Sequence of chain 3.A:
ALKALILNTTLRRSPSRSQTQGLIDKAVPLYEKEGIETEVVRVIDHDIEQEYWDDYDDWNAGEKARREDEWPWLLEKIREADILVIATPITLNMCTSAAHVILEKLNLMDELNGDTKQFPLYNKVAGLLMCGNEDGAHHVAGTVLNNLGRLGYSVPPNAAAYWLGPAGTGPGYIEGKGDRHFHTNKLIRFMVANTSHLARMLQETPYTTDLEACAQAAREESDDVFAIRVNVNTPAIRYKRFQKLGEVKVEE

Sequence of chain 1.A:
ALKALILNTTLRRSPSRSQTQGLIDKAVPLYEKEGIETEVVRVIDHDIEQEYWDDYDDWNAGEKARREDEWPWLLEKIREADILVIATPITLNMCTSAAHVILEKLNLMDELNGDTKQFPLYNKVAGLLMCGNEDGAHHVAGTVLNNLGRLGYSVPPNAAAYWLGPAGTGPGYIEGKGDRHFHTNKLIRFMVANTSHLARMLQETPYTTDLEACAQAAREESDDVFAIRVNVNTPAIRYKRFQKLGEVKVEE

Binding-site contacts:
Ligand atom C17 contacts residue ASN134 of chain 2.A at 3.5 Å.
Ligand atom C5 contacts residue ASN134 of chain 2.A at 3.5 Å.
Ligand atom N2 contacts residue ILE91 of chain 2.A at 3.5 Å (h-bond).
Ligand atom O8 contacts residue ASN94 of chain 2.A at 2.8 Å (h-bond).
Ligand atom C15 contacts residue TYR240 of chain 1.A at 3.2 Å (hydrophobic).
Ligand atom O9 contacts residue ASP136 of chain 2.A at 2.7 Å (salt-bridge).
Ligand atom O9 contacts residue GLU135 of chain 2.A at 2.6 Å (salt-bridge).
Ligand atom C14 contacts residue ILE91 of chain 2.A at 3.2 Å (hydrophobic).
Ligand atom O2 contacts residue GLN20 of chain 2.A at 3.3 Å (h-bond).
Ligand atom O7 contacts residue ILE91 of chain 2.A at 2.5 Å (h-bond).
Ligand atom N2 contacts residue TYR240 of chain 1.A at 3.3 Å.
Ligand atom O2 contacts residue SER19 of chain 2.A at 2.6 Å (h-bond).
Ligand atom O9 contacts residue ASN134 of chain 2.A at 2.9 Å (h-bond).
Ligand atom C15 contacts residue ILE91 of chain 2.A at 3.3 Å (hydrophobic).
Ligand atom C13 contacts residue TYR240 of chain 1.A at 3.4 Å (hydrophobic).
Ligand atom O1 contacts residue SER19 of chain 2.A at 3.4 Å.
Ligand atom O2 contacts residue THR21 of chain 2.A at 3.0 Å (h-bond).
Ligand atom N1 contacts residue TYR240 of chain 1.A at 3.5 Å.
Ligand atom N1 contacts residue ILE91 of chain 2.A at 3.2 Å (h-bond).
Ligand atom O3 contacts residue ARG13 of chain 2.A at 3.1 Å (salt-bridge).
Ligand atom C17 contacts residue ASP136 of chain 2.A at 3.2 Å.
Ligand atom O3 contacts residue THR11 of chain 2.A at 2.6 Å (h-bond).
Ligand atom O9 contacts residue GLY133 of chain 2.A at 3.4 Å.
Ligand atom N4 contacts residue ILE91 of chain 2.A at 3.5 Å.
Ligand atom C4 contacts residue ASN134 of chain 2.A at 3.5 Å.
Ligand atom N2 contacts residue LEU93 of chain 2.A at 3.1 Å (h-bond).
Ligand atom O7 contacts residue CYS132 of chain 2.A at 3.5 Å (h-bond).
Ligand atom N2 contacts residue THR92 of chain 2.A at 3.5 Å.
Ligand atom C6 contacts residue TYR240 of chain 1.A at 3.4 Å (hydrophobic).
Ligand atom O1 contacts residue GLN20 of chain 2.A at 2.7 Å (h-bond).
Ligand atom N4 contacts residue ASP136 of chain 2.A at 2.7 Å (salt-bridge).
Ligand atom N3 contacts residue ASN134 of chain 2.A at 3.2 Å (h-bond).
Ligand atom O4 contacts residue GLN20 of chain 2.A at 3.5 Å.
Ligand atom O8 contacts residue LEU93 of chain 2.A at 3.5 Å (h-bond).
Ligand atom O5 contacts residue CYS132 of chain 2.A at 3.1 Å (h-bond).
Ligand atom P1 contacts residue GLN20 of chain 2.A at 3.5 Å.
Ligand atom C11 contacts residue GLU105 of chain 3.A at 3.5 Å.
Ligand atom C6 contacts residue ILE91 of chain 2.A at 3.4 Å (hydrophobic).
Ligand atom O2 contacts residue THR11 of chain 2.A at 3.5 Å (h-bond).
Ligand atom O1 contacts residue ARG13 of chain 2.A at 3.1 Å (salt-bridge).

This protein binds this small molecule.
Small molecule (SMILES): Cc1cc2nc3c(=O)[nH]c(=O)[nH]c3[n+](C[C@@H](O)[C@@H](O)[C@@H](O)COP(=O)(O)O)c2cc1C=O

Sequence of chain 2.A:
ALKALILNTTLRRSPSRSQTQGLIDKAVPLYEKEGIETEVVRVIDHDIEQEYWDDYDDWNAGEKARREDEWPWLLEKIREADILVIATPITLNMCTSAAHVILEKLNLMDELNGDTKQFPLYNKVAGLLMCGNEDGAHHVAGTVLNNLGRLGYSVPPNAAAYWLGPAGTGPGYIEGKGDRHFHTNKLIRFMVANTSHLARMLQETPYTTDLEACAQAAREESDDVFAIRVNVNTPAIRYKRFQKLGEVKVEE